Binding-site contacts:
Ligand atom C04 contacts residue PRO272 of chain 1.D at 3.6 Å (hydrophobic).
Ligand atom C08 contacts residue THR274 of chain 1.D at 3.8 Å.
Ligand atom C20 contacts residue HIS227 of chain 1.D at 3.8 Å.
Ligand atom C16 contacts residue HIS227 of chain 1.D at 3.0 Å.
Ligand atom N09 contacts residue PRO272 of chain 1.D at 3.9 Å.
Ligand atom O26 contacts residue LEU215 of chain 1.D at 3.4 Å.
Ligand atom C33 contacts residue GLN279 of chain 1.D at 3.8 Å.
Ligand atom C04 contacts residue THR274 of chain 1.D at 3.8 Å.
Ligand atom O34 contacts residue LEU215 of chain 1.D at 3.6 Å.
Ligand atom O26 contacts residue LEU217 of chain 1.D at 3.2 Å.
Ligand atom C28 contacts residue THR274 of chain 1.D at 3.8 Å.
Ligand atom C15 contacts residue ALA231 of chain 1.D at 3.4 Å (hydrophobic).
Ligand atom C19 contacts residue LEU215 of chain 1.D at 3.7 Å (hydrophobic).
Ligand atom C05 contacts residue LEU361 of chain 1.D at 3.6 Å (hydrophobic).
Ligand atom O22 contacts residue ASP224 of chain 1.D at 3.3 Å (salt-bridge).
Ligand atom O34 contacts residue PRO272 of chain 1.D at 3.9 Å.
Ligand atom C15 contacts residue PHE270 of chain 1.D at 3.5 Å (hydrophobic).
Ligand atom C29 contacts residue ARG276 of chain 1.D at 3.6 Å.
Ligand atom C17 contacts residue HIS227 of chain 1.D at 3.7 Å.
Ligand atom C28 contacts residue ARG276 of chain 1.D at 3.6 Å.
Ligand atom C07 contacts residue THR274 of chain 1.D at 3.7 Å.
Ligand atom C01 contacts residue GLN279 of chain 1.D at 3.4 Å.
Ligand atom O31 contacts residue GLN279 of chain 1.D at 2.5 Å (h-bond).
Ligand atom C28 contacts residue GLN279 of chain 1.D at 3.7 Å.
Ligand atom C08 contacts residue ARG282 of chain 1.D at 3.0 Å.
Ligand atom O34 contacts residue THR274 of chain 1.D at 2.8 Å (h-bond).
Ligand atom C07 contacts residue LEU284 of chain 1.D at 3.9 Å (hydrophobic).
Ligand atom C20 contacts residue LEU215 of chain 1.D at 3.8 Å (hydrophobic).
Ligand atom C32 contacts residue GLN279 of chain 1.D at 3.7 Å.
Ligand atom C33 contacts residue THR274 of chain 1.D at 3.5 Å.
Ligand atom C18 contacts residue HIS227 of chain 1.D at 3.3 Å.
Ligand atom C30 contacts residue GLN279 of chain 1.D at 3.5 Å.
Ligand atom C32 contacts residue THR274 of chain 1.D at 3.3 Å.
Ligand atom C32 contacts residue LEU215 of chain 1.D at 3.6 Å (hydrophobic).
Ligand atom C03 contacts residue PRO272 of chain 1.D at 3.5 Å (hydrophobic).
Ligand atom C10 contacts residue PRO272 of chain 1.D at 3.7 Å (hydrophobic).
Ligand atom C20 contacts residue LEU228 of chain 1.D at 3.9 Å (hydrophobic).
Ligand atom O34 contacts residue LEU273 of chain 1.D at 3.2 Å.
Ligand atom N09 contacts residue THR274 of chain 1.D at 2.9 Å (h-bond).
Ligand atom C20 contacts residue ASP224 of chain 1.D at 3.3 Å.

The protein below binds the small molecule below.
Small molecule (SMILES): C/C(=C\c1csc(C)n1)[C@@H]1C[C@@H]2O[C@]2(C)CCC[C@H](C)[C@H](O)[C@@H](C)C(=O)C(C)(C)[C@@H](O)CC(=O)N1

Sequence of chain 1.D:
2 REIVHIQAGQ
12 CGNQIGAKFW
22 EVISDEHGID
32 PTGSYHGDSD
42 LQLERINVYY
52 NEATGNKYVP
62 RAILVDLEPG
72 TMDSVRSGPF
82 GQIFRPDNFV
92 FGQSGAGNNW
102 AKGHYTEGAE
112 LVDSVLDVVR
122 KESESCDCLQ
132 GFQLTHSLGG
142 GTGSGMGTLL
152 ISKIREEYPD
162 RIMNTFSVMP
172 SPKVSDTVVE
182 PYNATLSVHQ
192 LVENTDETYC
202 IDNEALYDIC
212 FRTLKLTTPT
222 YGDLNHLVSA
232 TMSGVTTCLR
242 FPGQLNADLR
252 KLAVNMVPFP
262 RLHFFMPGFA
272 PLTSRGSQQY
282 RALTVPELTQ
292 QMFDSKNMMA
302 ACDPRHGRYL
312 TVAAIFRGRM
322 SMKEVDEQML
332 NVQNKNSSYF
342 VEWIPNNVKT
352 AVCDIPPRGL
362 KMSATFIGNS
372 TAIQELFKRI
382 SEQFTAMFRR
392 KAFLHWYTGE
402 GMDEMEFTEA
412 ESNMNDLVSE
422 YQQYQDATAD